This protein binds this small molecule.
Small molecule (SMILES): CC(=O)N[C@@H]1[C@@H](O)[C@H](O)[C@@H](CO)O[C@H]1O

Sequence of chain 1.C:
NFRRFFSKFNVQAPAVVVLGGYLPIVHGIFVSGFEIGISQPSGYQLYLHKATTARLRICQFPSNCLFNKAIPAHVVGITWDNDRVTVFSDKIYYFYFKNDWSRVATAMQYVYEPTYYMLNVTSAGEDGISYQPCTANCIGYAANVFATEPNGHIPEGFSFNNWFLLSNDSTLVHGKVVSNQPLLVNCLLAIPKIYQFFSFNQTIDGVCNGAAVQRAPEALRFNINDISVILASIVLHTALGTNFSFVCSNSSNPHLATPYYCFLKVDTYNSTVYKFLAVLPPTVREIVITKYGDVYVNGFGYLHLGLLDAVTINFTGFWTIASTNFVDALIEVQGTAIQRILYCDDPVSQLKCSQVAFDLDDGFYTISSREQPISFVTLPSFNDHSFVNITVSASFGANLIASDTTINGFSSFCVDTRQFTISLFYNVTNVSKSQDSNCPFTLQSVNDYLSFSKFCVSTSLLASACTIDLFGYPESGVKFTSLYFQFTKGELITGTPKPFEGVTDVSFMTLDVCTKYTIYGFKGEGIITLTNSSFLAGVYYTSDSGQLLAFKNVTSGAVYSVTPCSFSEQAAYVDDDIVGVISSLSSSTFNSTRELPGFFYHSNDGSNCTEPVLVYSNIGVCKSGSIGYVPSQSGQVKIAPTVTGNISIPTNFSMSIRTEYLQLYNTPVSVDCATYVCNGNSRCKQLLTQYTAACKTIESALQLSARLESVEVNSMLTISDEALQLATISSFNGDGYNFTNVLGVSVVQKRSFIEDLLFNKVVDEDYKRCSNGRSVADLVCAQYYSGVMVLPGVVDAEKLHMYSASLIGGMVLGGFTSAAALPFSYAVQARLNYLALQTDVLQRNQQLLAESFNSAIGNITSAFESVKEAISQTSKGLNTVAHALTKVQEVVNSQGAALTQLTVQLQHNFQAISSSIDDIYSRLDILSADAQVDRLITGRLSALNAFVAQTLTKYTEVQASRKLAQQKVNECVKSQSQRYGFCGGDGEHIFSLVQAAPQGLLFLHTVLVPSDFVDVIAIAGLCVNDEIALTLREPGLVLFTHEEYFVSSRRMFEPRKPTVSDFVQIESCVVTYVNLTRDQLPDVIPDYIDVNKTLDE

Binding-site contacts:
Ligand atom C3 contacts residue ASN1231 of chain 1.C at 3.8 Å.
Ligand atom C4 contacts residue ASN1231 of chain 1.C at 4.2 Å.
Ligand atom O7 contacts residue ASN1231 of chain 1.C at 4.0 Å.
Ligand atom C8 contacts residue ASP1229 of chain 1.C at 4.3 Å.
Ligand atom C5 contacts residue ASN1231 of chain 1.C at 3.6 Å.
Ligand atom C2 contacts residue ASN1231 of chain 1.C at 2.5 Å.
Ligand atom C7 contacts residue ASN1231 of chain 1.C at 3.5 Å.
Ligand atom C1 contacts residue ASN1231 of chain 1.C at 1.4 Å.
Ligand atom N2 contacts residue ASN1231 of chain 1.C at 2.9 Å (h-bond).
Ligand atom O5 contacts residue ASN1231 of chain 1.C at 2.4 Å (h-bond).
Ligand atom C8 contacts residue ASN1231 of chain 1.C at 3.5 Å.
Ligand atom C8 contacts residue ARG1217 of chain 1.C at 3.7 Å.